This protein binds this small molecule.
Small molecule (SMILES): N#Cc1c(F)cccc1NCCc1ccccn1

Binding-site contacts:
Ligand atom C9 contacts residue SER165 of chain 3.A at 3.2 Å.
Ligand atom C2 contacts residue GLY120 of chain 2.A at 3.5 Å.
Ligand atom C6 contacts residue SER247 of chain 2.A at 3.1 Å.
Ligand atom F contacts residue LEU118 of chain 2.A at 3.6 Å.
Ligand atom C13 contacts residue GLU203 of chain 2.A at 3.3 Å.
Ligand atom C4 contacts residue TYR202 of chain 2.A at 3.6 Å (hydrophobic).
Ligand atom C11 contacts residue ILE257 of chain 2.A at 3.8 Å (hydrophobic).
Ligand atom C9 contacts residue ASP163 of chain 3.A at 3.3 Å.
Ligand atom C11 contacts residue ASP250 of chain 2.A at 3.6 Å.
Ligand atom C1 contacts residue LEU118 of chain 2.A at 3.6 Å (hydrophobic).
Ligand atom C3 contacts residue ASN245 of chain 2.A at 3.5 Å.
Ligand atom C2 contacts residue ALA119 of chain 2.A at 3.5 Å (hydrophobic).
Ligand atom C12 contacts residue TYR202 of chain 2.A at 3.7 Å (hydrophobic).
Ligand atom C1 contacts residue GLY120 of chain 2.A at 3.8 Å.
Ligand atom N2 contacts residue VAL219 of chain 2.A at 3.7 Å.
Ligand atom C11 contacts residue ASN245 of chain 2.A at 3.5 Å.
Ligand atom N contacts residue GLU203 of chain 2.A at 2.8 Å (salt-bridge).
Ligand atom C8 contacts residue GLU203 of chain 2.A at 3.5 Å.
Ligand atom N2 contacts residue MET221 of chain 2.A at 3.8 Å.
Ligand atom C6 contacts residue GLU203 of chain 2.A at 3.1 Å.
Ligand atom C10 contacts residue SER165 of chain 3.A at 3.7 Å.
Ligand atom N1 contacts residue SER247 of chain 2.A at 3.6 Å.
Ligand atom C7 contacts residue SER247 of chain 2.A at 3.8 Å.
Ligand atom C4 contacts residue GLY120 of chain 2.A at 3.6 Å.
Ligand atom C1 contacts residue ALA119 of chain 2.A at 3.6 Å (hydrophobic).
Ligand atom F contacts residue DMS1 of chain 2.D at 3.7 Å.
Ligand atom C5 contacts residue GLU203 of chain 2.A at 3.5 Å.
Ligand atom F contacts residue GLY220 of chain 2.A at 3.4 Å.
Ligand atom C9 contacts residue ILE257 of chain 2.A at 3.5 Å (hydrophobic).
Ligand atom C10 contacts residue ILE257 of chain 2.A at 3.5 Å (hydrophobic).
Ligand atom C12 contacts residue GLY120 of chain 2.A at 3.8 Å.
Ligand atom C5 contacts residue SER247 of chain 2.A at 3.2 Å.
Ligand atom C3 contacts residue GLY120 of chain 2.A at 3.4 Å.
Ligand atom C10 contacts residue VAL255 of chain 2.A at 3.5 Å (hydrophobic).
Ligand atom C12 contacts residue VAL219 of chain 2.A at 3.7 Å (hydrophobic).
Ligand atom N2 contacts residue ASN197 of chain 2.A at 3.1 Å (h-bond).
Ligand atom C13 contacts residue VAL219 of chain 2.A at 3.7 Å (hydrophobic).
Ligand atom C8 contacts residue ILE257 of chain 2.A at 3.6 Å (hydrophobic).
Ligand atom N2 contacts residue GLU203 of chain 2.A at 3.2 Å (salt-bridge).
Ligand atom N1 contacts residue ASN245 of chain 2.A at 3.0 Å (h-bond).

Sequence of chain 2.A:
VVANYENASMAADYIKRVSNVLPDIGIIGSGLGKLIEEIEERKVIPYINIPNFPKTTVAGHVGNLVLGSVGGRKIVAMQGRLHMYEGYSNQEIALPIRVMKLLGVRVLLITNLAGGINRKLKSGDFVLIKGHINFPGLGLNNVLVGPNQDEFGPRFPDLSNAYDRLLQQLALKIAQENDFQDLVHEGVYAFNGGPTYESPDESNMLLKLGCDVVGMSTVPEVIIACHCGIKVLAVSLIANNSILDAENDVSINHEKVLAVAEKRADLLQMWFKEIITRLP

Sequence of chain 3.A:
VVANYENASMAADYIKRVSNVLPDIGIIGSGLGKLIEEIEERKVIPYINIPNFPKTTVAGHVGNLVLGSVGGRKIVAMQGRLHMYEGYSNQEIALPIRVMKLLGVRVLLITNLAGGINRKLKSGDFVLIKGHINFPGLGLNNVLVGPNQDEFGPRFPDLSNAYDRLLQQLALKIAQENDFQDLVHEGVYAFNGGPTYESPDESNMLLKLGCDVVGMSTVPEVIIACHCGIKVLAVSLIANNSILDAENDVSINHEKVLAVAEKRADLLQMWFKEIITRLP